Sequence of chain 1.B:
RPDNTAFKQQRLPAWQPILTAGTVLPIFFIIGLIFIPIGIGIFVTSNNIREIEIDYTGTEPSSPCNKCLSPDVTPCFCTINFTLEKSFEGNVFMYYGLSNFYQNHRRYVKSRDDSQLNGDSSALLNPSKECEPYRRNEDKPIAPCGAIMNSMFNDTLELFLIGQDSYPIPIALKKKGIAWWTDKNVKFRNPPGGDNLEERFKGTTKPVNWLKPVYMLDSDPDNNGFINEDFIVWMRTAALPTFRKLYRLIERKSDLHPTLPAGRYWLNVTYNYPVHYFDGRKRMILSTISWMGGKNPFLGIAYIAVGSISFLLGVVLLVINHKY

Binding-site contacts:
Ligand atom C5 contacts residue ASN107 of chain 1.B at 3.6 Å.
Ligand atom C4 contacts residue ASN107 of chain 1.B at 4.0 Å.
Ligand atom C2 contacts residue ASN107 of chain 1.B at 2.5 Å.
Ligand atom O7 contacts residue ASN107 of chain 1.B at 4.2 Å.
Ligand atom O5 contacts residue ASN107 of chain 1.B at 2.4 Å (h-bond).
Ligand atom C7 contacts residue THR105 of chain 1.B at 4.5 Å.
Ligand atom C7 contacts residue ASN107 of chain 1.B at 4.3 Å.
Ligand atom O3 contacts residue ASN107 of chain 1.B at 2.9 Å (h-bond).
Ligand atom O7 contacts residue PRO90 of chain 1.B at 4.5 Å.
Ligand atom O7 contacts residue THR105 of chain 1.B at 3.7 Å.
Ligand atom C1 contacts residue ASN107 of chain 1.B at 1.4 Å.
Ligand atom C3 contacts residue ASN107 of chain 1.B at 3.2 Å.
Ligand atom N2 contacts residue ASN107 of chain 1.B at 3.7 Å.
Ligand atom O5 contacts residue TRP292 of chain 1.B at 4.0 Å.

The small molecule below binds the protein below.
Small molecule (SMILES): CC(=O)N[C@@H]1[C@@H](O)[C@H](O)[C@@H](CO)O[C@H]1O